The protein below binds the small molecule below.
Small molecule (SMILES): CCC(=O)C(=O)O

Binding-site contacts:
Ligand atom O contacts residue ASP160 of chain 1.E at 3.1 Å (salt-bridge).
Ligand atom C contacts residue LEU159 of chain 1.E at 3.5 Å (hydrophobic).
Ligand atom O3 contacts residue SER158 of chain 1.E at 4.2 Å.
Ligand atom C contacts residue ASP160 of chain 1.E at 3.4 Å.
Ligand atom C4 contacts residue LEU159 of chain 1.E at 4.4 Å (hydrophobic).
Ligand atom C4 contacts residue ARG186 of chain 1.E at 3.9 Å.
Ligand atom OXT contacts residue LEU159 of chain 1.E at 3.3 Å (h-bond).
Ligand atom C2 contacts residue LEU159 of chain 1.E at 3.4 Å (hydrophobic).
Ligand atom O3 contacts residue LEU159 of chain 1.E at 3.3 Å (h-bond).
Ligand atom OXT contacts residue ASP160 of chain 1.E at 2.8 Å (salt-bridge).
Ligand atom C3 contacts residue LEU159 of chain 1.E at 4.3 Å (hydrophobic).
Ligand atom C3 contacts residue THR254 of chain 1.C at 4.4 Å.
Ligand atom OXT contacts residue SER158 of chain 1.E at 3.6 Å.
Ligand atom C4 contacts residue TYR182 of chain 1.E at 4.2 Å (hydrophobic).
Ligand atom O contacts residue LEU159 of chain 1.E at 4.2 Å.

Sequence of chain 1.C:
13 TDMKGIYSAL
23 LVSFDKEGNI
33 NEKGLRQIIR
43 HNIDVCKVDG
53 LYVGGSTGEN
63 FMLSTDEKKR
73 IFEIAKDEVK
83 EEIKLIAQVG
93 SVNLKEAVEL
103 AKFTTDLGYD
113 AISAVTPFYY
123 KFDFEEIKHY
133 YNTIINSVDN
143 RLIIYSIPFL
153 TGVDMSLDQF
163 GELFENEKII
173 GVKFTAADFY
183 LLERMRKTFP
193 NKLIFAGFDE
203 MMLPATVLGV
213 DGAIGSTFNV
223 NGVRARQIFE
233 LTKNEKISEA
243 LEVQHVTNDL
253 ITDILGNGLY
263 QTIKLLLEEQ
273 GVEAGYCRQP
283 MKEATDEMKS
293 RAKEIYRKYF

Sequence of chain 1.E:
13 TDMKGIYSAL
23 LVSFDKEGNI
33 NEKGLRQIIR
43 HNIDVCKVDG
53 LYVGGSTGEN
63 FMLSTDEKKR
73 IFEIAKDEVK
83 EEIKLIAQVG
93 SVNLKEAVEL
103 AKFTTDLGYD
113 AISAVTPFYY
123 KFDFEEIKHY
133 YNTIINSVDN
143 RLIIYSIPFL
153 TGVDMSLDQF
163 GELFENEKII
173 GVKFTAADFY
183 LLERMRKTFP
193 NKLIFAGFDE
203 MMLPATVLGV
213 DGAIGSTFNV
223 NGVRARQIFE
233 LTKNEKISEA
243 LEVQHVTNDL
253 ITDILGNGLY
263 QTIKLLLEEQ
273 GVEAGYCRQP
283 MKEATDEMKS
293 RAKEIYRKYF